Sequence of chain 1.E:
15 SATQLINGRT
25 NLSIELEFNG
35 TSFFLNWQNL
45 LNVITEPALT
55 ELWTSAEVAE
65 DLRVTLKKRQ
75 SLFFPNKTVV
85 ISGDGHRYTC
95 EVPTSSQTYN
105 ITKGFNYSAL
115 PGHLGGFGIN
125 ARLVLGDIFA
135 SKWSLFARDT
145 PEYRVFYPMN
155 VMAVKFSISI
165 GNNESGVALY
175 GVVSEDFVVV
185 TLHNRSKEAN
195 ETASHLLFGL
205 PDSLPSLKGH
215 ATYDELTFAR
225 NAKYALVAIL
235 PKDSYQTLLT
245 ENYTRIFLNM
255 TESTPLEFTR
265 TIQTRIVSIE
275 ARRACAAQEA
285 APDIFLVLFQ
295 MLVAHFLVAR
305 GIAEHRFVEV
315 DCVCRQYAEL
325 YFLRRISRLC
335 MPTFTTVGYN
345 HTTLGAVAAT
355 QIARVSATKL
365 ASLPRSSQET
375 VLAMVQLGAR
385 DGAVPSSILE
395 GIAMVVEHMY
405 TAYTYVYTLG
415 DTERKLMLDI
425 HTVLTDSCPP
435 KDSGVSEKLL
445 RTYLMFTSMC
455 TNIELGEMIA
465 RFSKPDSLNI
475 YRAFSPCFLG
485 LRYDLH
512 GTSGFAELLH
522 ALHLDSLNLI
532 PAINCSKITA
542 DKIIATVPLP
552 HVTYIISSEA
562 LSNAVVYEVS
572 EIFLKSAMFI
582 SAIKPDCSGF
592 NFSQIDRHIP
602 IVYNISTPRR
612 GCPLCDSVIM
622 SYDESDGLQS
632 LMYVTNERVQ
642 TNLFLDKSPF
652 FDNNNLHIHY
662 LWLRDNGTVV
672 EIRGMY

Binding-site contacts:
Ligand atom C2 contacts residue ARG249 of chain 1.E at 4.4 Å.
Ligand atom C7 contacts residue ASN246 of chain 1.E at 3.1 Å.
Ligand atom O5 contacts residue ASN246 of chain 1.E at 2.4 Å (h-bond).
Ligand atom O6 contacts residue ARG249 of chain 1.E at 4.0 Å.
Ligand atom C1 contacts residue ASN246 of chain 1.E at 1.4 Å.
Ligand atom C2 contacts residue ASN246 of chain 1.E at 2.5 Å.
Ligand atom C7 contacts residue ARG249 of chain 1.E at 4.4 Å.
Ligand atom N2 contacts residue ASN246 of chain 1.E at 2.9 Å (h-bond).
Ligand atom O5 contacts residue ARG249 of chain 1.E at 3.6 Å.
Ligand atom C8 contacts residue ASN246 of chain 1.E at 4.4 Å.
Ligand atom C8 contacts residue VAL83 of chain 1.E at 4.1 Å (hydrophobic).
Ligand atom O5 contacts residue THR248 of chain 1.E at 3.8 Å.
Ligand atom C4 contacts residue ASN246 of chain 1.E at 4.2 Å.
Ligand atom C6 contacts residue ARG249 of chain 1.E at 4.5 Å.
Ligand atom O7 contacts residue ARG249 of chain 1.E at 3.3 Å (salt-bridge).
Ligand atom C1 contacts residue ARG249 of chain 1.E at 4.3 Å.
Ligand atom O7 contacts residue ASN246 of chain 1.E at 3.0 Å (h-bond).
Ligand atom C1 contacts residue THR248 of chain 1.E at 3.7 Å.
Ligand atom O6 contacts residue THR248 of chain 1.E at 3.9 Å.
Ligand atom C6 contacts residue LEU252 of chain 1.E at 4.5 Å (hydrophobic).
Ligand atom O6 contacts residue LEU252 of chain 1.E at 3.3 Å.
Ligand atom C5 contacts residue THR248 of chain 1.E at 4.0 Å.
Ligand atom C3 contacts residue ASN246 of chain 1.E at 3.8 Å.
Ligand atom C5 contacts residue ASN246 of chain 1.E at 3.7 Å.

The small molecule below binds the protein below.
Small molecule (SMILES): CC(=O)N[C@H]1[C@H](O[C@H]2[C@H](O)[C@@H](NC(C)=O)CO[C@@H]2CO)O[C@H](CO)[C@@H](O)[C@@H]1O